Sequence of chain 1.A:
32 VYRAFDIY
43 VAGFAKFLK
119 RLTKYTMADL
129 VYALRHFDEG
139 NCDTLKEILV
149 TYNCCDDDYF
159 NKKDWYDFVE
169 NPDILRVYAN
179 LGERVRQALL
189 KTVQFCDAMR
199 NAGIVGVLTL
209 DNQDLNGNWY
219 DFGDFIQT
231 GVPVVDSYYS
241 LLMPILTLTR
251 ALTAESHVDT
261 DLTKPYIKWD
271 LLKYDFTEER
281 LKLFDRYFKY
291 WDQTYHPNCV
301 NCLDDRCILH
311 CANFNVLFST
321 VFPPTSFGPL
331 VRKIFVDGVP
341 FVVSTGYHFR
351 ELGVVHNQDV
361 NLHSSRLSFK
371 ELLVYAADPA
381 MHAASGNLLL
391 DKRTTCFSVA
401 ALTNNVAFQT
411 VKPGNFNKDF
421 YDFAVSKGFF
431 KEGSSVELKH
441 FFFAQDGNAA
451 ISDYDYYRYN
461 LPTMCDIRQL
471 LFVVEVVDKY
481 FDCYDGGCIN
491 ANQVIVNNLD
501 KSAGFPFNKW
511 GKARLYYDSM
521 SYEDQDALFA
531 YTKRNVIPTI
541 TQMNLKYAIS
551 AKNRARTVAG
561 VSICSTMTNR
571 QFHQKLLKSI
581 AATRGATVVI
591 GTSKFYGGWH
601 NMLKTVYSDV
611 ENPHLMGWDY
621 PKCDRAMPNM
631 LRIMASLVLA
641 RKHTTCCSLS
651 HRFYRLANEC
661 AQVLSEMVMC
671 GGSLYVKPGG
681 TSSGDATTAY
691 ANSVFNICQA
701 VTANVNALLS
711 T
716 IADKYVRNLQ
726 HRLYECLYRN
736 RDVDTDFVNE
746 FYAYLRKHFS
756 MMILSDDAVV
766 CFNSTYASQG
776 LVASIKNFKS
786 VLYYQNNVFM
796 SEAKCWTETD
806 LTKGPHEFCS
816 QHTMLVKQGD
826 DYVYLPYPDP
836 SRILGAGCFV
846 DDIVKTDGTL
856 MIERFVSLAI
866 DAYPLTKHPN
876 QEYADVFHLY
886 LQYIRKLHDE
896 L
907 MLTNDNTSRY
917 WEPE

This small molecule binds to this protein.
Small molecule (SMILES): Nc1ccn([C@@H]2O[C@H](CO[P](=O)(O)O[C@H]3[C@@H](O)[C@H](n4ccc(N)nc4=O)O[C@@H]3CO[P](=O)(O)O[C@H]3[C@@H](O)[C@H](n4ccc(N)nc4=O)O[C@@H]3CO[P](=O)(O)O[C@H]3[C@@H](O)[C@H](n4cnc5c(=O)[nH]c(N)nc54)O[C@@H]3CO[P](=O)(O)O[C@H]3[C@@H](O)[C@H](n4cnc5c(=O)[nH]c(N)nc54)O[C@@H]3CO[P](=O)(O)O[C@H]3[C@@H](O)[C@H](n4cnc5c(=O)[nH]c(N)nc54)O[C@@H]3CO[P](=O)(O)O[C@H]3[C@@H](O)[C@H](n4ccc(=O)[nH]c4=O)O[C@@H]3CO[P](=O)(O)O[C@H]3[C@@H](O)[C@H](n4cnc5c(=O)[nH]c(N)nc54)O[C@@H]3COP(=O)=O)[C@@H](O)[C@H]2O)c(=O)n1

Binding-site contacts:
Ligand atom N1 contacts residue C8 of chain 1.E at 2.9 Å (h-bond).
Ligand atom OP1 contacts residue ASN498 of chain 1.A at 2.5 Å (h-bond).
Ligand atom N2 contacts residue C6 of chain 1.E at 2.9 Å (h-bond).
Ligand atom N1 contacts residue C7 of chain 1.E at 2.9 Å (h-bond).
Ligand atom N4 contacts residue G3 of chain 1.E at 2.9 Å (h-bond).
Ligand atom O2' contacts residue GLY591 of chain 1.A at 2.5 Å (h-bond).
Ligand atom O2' contacts residue ASP685 of chain 1.A at 2.5 Å (salt-bridge).
Ligand atom O2 contacts residue SER683 of chain 1.A at 2.8 Å (h-bond).
Ligand atom O2' contacts residue GLY684 of chain 1.A at 2.5 Å (h-bond).
Ligand atom O2 contacts residue G4 of chain 1.E at 2.7 Å (h-bond).
Ligand atom O2 contacts residue GLU858 of chain 1.A at 2.7 Å (salt-bridge).
Ligand atom O2 contacts residue G5 of chain 1.E at 2.7 Å (h-bond).
Ligand atom O6 contacts residue C6 of chain 1.E at 2.7 Å (h-bond).
Ligand atom N3 contacts residue G4 of chain 1.E at 2.9 Å (h-bond).
Ligand atom O2' contacts residue TYR690 of chain 1.A at 2.2 Å (h-bond).
Ligand atom N3 contacts residue G3 of chain 1.E at 2.9 Å (h-bond).
Ligand atom O6 contacts residue C7 of chain 1.E at 2.9 Å (h-bond).
Ligand atom OP1 contacts residue LYS578 of chain 1.A at 2.7 Å (salt-bridge).
Ligand atom N1 contacts residue C6 of chain 1.E at 2.9 Å (h-bond).
Ligand atom OP2 contacts residue ASN498 of chain 1.A at 2.6 Å (h-bond).
Ligand atom O2' contacts residue GLU858 of chain 1.A at 2.4 Å (salt-bridge).
Ligand atom N3 contacts residue A9 of chain 1.E at 2.9 Å (h-bond).
Ligand atom O2' contacts residue ALA686 of chain 1.A at 2.6 Å (h-bond).
Ligand atom P contacts residue SER502 of chain 1.A at 3.1 Å.
Ligand atom O2 contacts residue G3 of chain 1.E at 2.8 Å (h-bond).
Ligand atom N3 contacts residue G5 of chain 1.E at 2.8 Å (h-bond).
Ligand atom N2 contacts residue C8 of chain 1.E at 2.9 Å (h-bond).
Ligand atom OP1 contacts residue SER502 of chain 1.A at 2.3 Å (h-bond).
Ligand atom O4 contacts residue A9 of chain 1.E at 2.9 Å (h-bond).
Ligand atom C1' contacts residue ASP685 of chain 1.A at 3.1 Å.
Ligand atom OP1 contacts residue LYS501 of chain 1.A at 3.1 Å.
Ligand atom O4' contacts residue GLY684 of chain 1.A at 3.0 Å (h-bond).
Ligand atom O2' contacts residue SER593 of chain 1.A at 2.7 Å (h-bond).
Ligand atom O6 contacts residue C8 of chain 1.E at 3.0 Å (h-bond).
Ligand atom N2 contacts residue C7 of chain 1.E at 2.9 Å (h-bond).
Ligand atom N4 contacts residue G4 of chain 1.E at 2.9 Å (h-bond).
Ligand atom OP2 contacts residue LYS501 of chain 1.A at 2.3 Å (salt-bridge).
Ligand atom OP2 contacts residue ASN498 of chain 1.A at 2.7 Å (h-bond).
Ligand atom N4 contacts residue G5 of chain 1.E at 2.9 Å (h-bond).
Ligand atom N2 contacts residue SER683 of chain 1.A at 2.6 Å (h-bond).